Sequence of chain 1.C:
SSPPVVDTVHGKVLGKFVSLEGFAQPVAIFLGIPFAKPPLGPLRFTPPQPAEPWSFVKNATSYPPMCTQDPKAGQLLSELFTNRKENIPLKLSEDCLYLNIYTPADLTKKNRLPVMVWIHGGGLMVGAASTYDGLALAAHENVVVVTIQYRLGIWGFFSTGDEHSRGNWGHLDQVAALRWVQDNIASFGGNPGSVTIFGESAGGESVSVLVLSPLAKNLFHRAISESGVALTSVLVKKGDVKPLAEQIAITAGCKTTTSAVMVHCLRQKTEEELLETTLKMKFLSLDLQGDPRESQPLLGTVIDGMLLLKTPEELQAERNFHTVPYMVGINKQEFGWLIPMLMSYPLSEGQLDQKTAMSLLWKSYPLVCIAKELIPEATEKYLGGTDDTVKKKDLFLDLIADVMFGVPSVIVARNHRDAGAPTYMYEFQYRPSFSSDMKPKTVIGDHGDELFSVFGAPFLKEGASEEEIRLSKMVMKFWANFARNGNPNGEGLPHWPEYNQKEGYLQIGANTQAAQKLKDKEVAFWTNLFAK

A small-molecule ligand and the protein it binds are described below.
Small molecule (SMILES): CC(=O)N[C@@H]1[C@@H](O)[C@H](O)[C@@H](CO)O[C@H]1O

Sequence of chain 1.A:
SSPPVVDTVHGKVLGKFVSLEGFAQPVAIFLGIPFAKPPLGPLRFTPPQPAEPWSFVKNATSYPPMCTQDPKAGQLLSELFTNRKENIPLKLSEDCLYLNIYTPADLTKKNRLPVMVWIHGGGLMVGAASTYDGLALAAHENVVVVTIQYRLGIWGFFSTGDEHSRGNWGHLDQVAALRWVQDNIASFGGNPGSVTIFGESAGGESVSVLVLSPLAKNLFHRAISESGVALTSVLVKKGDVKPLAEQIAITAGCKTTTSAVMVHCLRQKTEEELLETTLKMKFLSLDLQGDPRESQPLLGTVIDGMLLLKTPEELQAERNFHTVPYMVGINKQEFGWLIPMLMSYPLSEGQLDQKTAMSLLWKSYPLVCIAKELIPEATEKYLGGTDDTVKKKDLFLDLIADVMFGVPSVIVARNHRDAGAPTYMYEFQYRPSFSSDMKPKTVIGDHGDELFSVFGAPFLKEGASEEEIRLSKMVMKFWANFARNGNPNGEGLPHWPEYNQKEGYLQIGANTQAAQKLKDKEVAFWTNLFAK

Binding-site contacts:
Ligand atom C7 contacts residue SIA1 of chain 1.F at 3.5 Å.
Ligand atom O5 contacts residue LEU14 of chain 1.C at 4.2 Å.
Ligand atom C7 contacts residue ASN59 of chain 1.C at 3.7 Å.
Ligand atom C1 contacts residue ASN59 of chain 1.C at 1.4 Å.
Ligand atom C8 contacts residue ASP240 of chain 1.A at 3.8 Å.
Ligand atom O7 contacts residue ASN59 of chain 1.C at 3.7 Å.
Ligand atom C2 contacts residue ASN59 of chain 1.C at 2.5 Å.
Ligand atom C3 contacts residue ASN59 of chain 1.C at 3.8 Å.
Ligand atom C5 contacts residue ASN59 of chain 1.C at 3.7 Å.
Ligand atom O7 contacts residue SIA1 of chain 1.F at 2.9 Å (h-bond).
Ligand atom N2 contacts residue SIA1 of chain 1.F at 3.9 Å.
Ligand atom C4 contacts residue ASN59 of chain 1.C at 4.3 Å.
Ligand atom O5 contacts residue ASN59 of chain 1.C at 2.4 Å (h-bond).
Ligand atom O6 contacts residue LEU14 of chain 1.C at 3.9 Å.
Ligand atom N2 contacts residue ASN59 of chain 1.C at 2.9 Å (h-bond).